Sequence of chain 12.A:
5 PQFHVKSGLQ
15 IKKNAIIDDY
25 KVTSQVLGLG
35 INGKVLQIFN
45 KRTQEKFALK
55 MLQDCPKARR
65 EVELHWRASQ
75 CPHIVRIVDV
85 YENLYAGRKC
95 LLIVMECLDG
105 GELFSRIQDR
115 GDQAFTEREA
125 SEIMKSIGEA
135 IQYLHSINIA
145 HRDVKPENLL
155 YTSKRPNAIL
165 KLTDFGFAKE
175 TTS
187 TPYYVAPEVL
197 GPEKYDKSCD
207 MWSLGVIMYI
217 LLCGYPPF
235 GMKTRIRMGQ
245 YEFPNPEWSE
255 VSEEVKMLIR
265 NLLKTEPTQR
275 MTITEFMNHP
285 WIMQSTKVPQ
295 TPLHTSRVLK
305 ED

The small molecule below binds the protein below.
Small molecule (SMILES): C[C@@H](Nc1c(Nc2ccncc2)c(=O)c1=O)c1ccccc1

Binding-site contacts:
Ligand atom N2 contacts residue LEU154 of chain 12.A at 3.9 Å.
Ligand atom C6 contacts residue ASN36 of chain 12.A at 3.8 Å.
Ligand atom C16 contacts residue ALA52 of chain 12.A at 3.9 Å (hydrophobic).
Ligand atom C8 contacts residue VAL39 of chain 12.A at 3.8 Å (hydrophobic).
Ligand atom O2 contacts residue LYS54 of chain 12.A at 3.0 Å (salt-bridge).
Ligand atom N3 contacts residue LEU102 of chain 12.A at 2.9 Å (h-bond).
Ligand atom C4 contacts residue LYS54 of chain 12.A at 3.9 Å.
Ligand atom C12 contacts residue ASP168 of chain 12.A at 4.0 Å.
Ligand atom C15 contacts residue LEU102 of chain 12.A at 3.8 Å (hydrophobic).
Ligand atom O1 contacts residue THR167 of chain 12.A at 3.8 Å.
Ligand atom C6 contacts residue LYS54 of chain 12.A at 4.0 Å.
Ligand atom C7 contacts residue LEU33 of chain 12.A at 3.7 Å (hydrophobic).
Ligand atom C11 contacts residue THR167 of chain 12.A at 3.8 Å.
Ligand atom O2 contacts residue ASP168 of chain 12.A at 3.2 Å.
Ligand atom C6 contacts residue GLY37 of chain 12.A at 3.9 Å.
Ligand atom C7 contacts residue VAL39 of chain 12.A at 3.9 Å (hydrophobic).
Ligand atom N3 contacts residue GLU100 of chain 12.A at 3.4 Å (salt-bridge).
Ligand atom N3 contacts residue CYS101 of chain 12.A at 3.8 Å.
Ligand atom C5 contacts residue LYS54 of chain 12.A at 3.5 Å.
Ligand atom C12 contacts residue LYS54 of chain 12.A at 4.1 Å.
Ligand atom N3 contacts residue ALA52 of chain 12.A at 3.5 Å.
Ligand atom C15 contacts residue GLU100 of chain 12.A at 3.5 Å.
Ligand atom C15 contacts residue ALA52 of chain 12.A at 3.8 Å (hydrophobic).
Ligand atom C2 contacts residue ASN152 of chain 12.A at 4.0 Å.
Ligand atom C4 contacts residue ASP168 of chain 12.A at 3.5 Å.
Ligand atom C5 contacts residue ASN36 of chain 12.A at 3.5 Å.
Ligand atom C1 contacts residue LEU33 of chain 12.A at 4.0 Å (hydrophobic).
Ligand atom C1 contacts residue ASN152 of chain 12.A at 3.8 Å.
Ligand atom O1 contacts residue MET99 of chain 12.A at 3.3 Å.
Ligand atom C15 contacts residue VAL79 of chain 12.A at 4.0 Å (hydrophobic).
Ligand atom C2 contacts residue ASP168 of chain 12.A at 3.8 Å.
Ligand atom C14 contacts residue THR167 of chain 12.A at 4.0 Å.
Ligand atom C13 contacts residue LEU154 of chain 12.A at 3.8 Å (hydrophobic).
Ligand atom C1 contacts residue GLU151 of chain 12.A at 3.6 Å.
Ligand atom C17 contacts residue LEU154 of chain 12.A at 4.0 Å (hydrophobic).
Ligand atom C7 contacts residue GLY34 of chain 12.A at 3.7 Å.
Ligand atom C16 contacts residue LEU102 of chain 12.A at 3.5 Å (hydrophobic).
Ligand atom C10 contacts residue VAL39 of chain 12.A at 4.0 Å (hydrophobic).
Ligand atom C8 contacts residue LEU33 of chain 12.A at 3.7 Å (hydrophobic).
Ligand atom C7 contacts residue GLY37 of chain 12.A at 3.7 Å.